A small-molecule ligand and the protein it binds are described below.
Small molecule (SMILES): CC(=O)N[C@H]1[C@H](O[C@H]2[C@H](O)[C@@H](NC(C)=O)CO[C@@H]2CO)O[C@H](CO)[C@@H](O)[C@@H]1O

Sequence of chain 1.M:
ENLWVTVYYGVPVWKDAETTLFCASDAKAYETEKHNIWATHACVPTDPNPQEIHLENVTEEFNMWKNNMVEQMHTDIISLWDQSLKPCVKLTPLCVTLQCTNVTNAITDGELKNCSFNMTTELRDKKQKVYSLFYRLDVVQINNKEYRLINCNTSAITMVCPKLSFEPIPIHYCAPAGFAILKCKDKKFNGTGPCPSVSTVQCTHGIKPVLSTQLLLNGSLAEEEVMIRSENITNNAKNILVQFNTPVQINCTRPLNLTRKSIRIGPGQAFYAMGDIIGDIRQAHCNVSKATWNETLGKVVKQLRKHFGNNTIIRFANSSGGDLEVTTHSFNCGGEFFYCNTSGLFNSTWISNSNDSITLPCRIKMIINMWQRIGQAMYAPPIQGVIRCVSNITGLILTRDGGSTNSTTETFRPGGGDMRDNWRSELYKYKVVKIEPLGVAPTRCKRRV

Binding-site contacts:
Ligand atom O3 contacts residue NAG2 of chain 1.TA at 4.3 Å.
Ligand atom C7 contacts residue ASN331 of chain 1.M at 3.6 Å.
Ligand atom O5 contacts residue ASN331 of chain 1.M at 2.3 Å (h-bond).
Ligand atom O7 contacts residue ASN331 of chain 1.M at 3.9 Å.
Ligand atom C8 contacts residue NAG1 of chain 1.TB at 4.0 Å.
Ligand atom O7 contacts residue NAG1 of chain 1.TA at 3.6 Å (h-bond).
Ligand atom C5 contacts residue ASN331 of chain 1.M at 3.6 Å.
Ligand atom C1 contacts residue ASN331 of chain 1.M at 1.4 Å.
Ligand atom O6 contacts residue ASN331 of chain 1.M at 4.4 Å.
Ligand atom C1 contacts residue SER356 of chain 1.M at 4.2 Å.
Ligand atom C8 contacts residue NAG1 of chain 1.TA at 4.5 Å.
Ligand atom C3 contacts residue ASN331 of chain 1.M at 3.9 Å.
Ligand atom O7 contacts residue NAG2 of chain 1.TA at 3.5 Å.
Ligand atom C8 contacts residue ASN360 of chain 1.M at 4.2 Å.
Ligand atom C2 contacts residue ASN331 of chain 1.M at 2.5 Å.
Ligand atom C4 contacts residue ASN331 of chain 1.M at 4.3 Å.
Ligand atom C7 contacts residue NAG1 of chain 1.TA at 4.0 Å.
Ligand atom O6 contacts residue NAG1 of chain 1.TA at 4.5 Å.
Ligand atom N2 contacts residue ASN331 of chain 1.M at 3.0 Å (h-bond).